Binding-site contacts:
Ligand atom C3 contacts residue CYS104 of chain 1.C at 1.9 Å (hydrophobic).
Ligand atom N2 contacts residue LEU151 of chain 1.C at 3.7 Å.
Ligand atom C20 contacts residue TYR101 of chain 1.C at 3.3 Å (hydrophobic).
Ligand atom C25 contacts residue GLY102 of chain 1.C at 3.8 Å.
Ligand atom C4 contacts residue CYS104 of chain 1.C at 2.9 Å (hydrophobic).
Ligand atom O2 contacts residue CYS104 of chain 1.C at 2.6 Å (h-bond).
Ligand atom C20 contacts residue LYS100 of chain 1.C at 3.0 Å.
Ligand atom C4 contacts residue GLU148 of chain 1.C at 3.7 Å.
Ligand atom C19 contacts residue TYR101 of chain 1.C at 3.5 Å (hydrophobic).
Ligand atom C19 contacts residue LYS100 of chain 1.C at 3.7 Å.
Ligand atom C19 contacts residue GLY102 of chain 1.C at 3.6 Å.
Ligand atom C2 contacts residue ASP107 of chain 1.C at 3.7 Å.
Ligand atom C19 contacts residue LEU24 of chain 1.C at 3.7 Å (hydrophobic).
Ligand atom N3 contacts residue GLY102 of chain 1.C at 3.7 Å.
Ligand atom N6 contacts residue LYS100 of chain 1.C at 3.7 Å.
Ligand atom N6 contacts residue GLY102 of chain 1.C at 3.5 Å (h-bond).
Ligand atom O1 contacts residue ALA45 of chain 1.C at 3.7 Å.
Ligand atom C1 contacts residue ASP107 of chain 1.C at 3.6 Å.
Ligand atom C5 contacts residue CYS104 of chain 1.C at 3.3 Å (hydrophobic).
Ligand atom N1 contacts residue ASP107 of chain 1.C at 2.8 Å (salt-bridge).
Ligand atom C2 contacts residue CYS104 of chain 1.C at 3.0 Å (hydrophobic).
Ligand atom C9 contacts residue LEU24 of chain 1.C at 3.7 Å (hydrophobic).
Ligand atom O2 contacts residue PRO103 of chain 1.C at 3.5 Å.
Ligand atom C14 contacts residue ALA45 of chain 1.C at 3.6 Å (hydrophobic).
Ligand atom C20 contacts residue LEU24 of chain 1.C at 3.7 Å (hydrophobic).
Ligand atom O2 contacts residue ASP107 of chain 1.C at 3.6 Å.
Ligand atom C11 contacts residue GLY102 of chain 1.C at 3.6 Å.
Ligand atom C14 contacts residue PRO99 of chain 1.C at 3.5 Å (hydrophobic).
Ligand atom C27 contacts residue ASP107 of chain 1.C at 3.4 Å.
Ligand atom N5 contacts residue MET98 of chain 1.C at 3.2 Å.
Ligand atom N6 contacts residue LEU24 of chain 1.C at 3.6 Å.
Ligand atom C15 contacts residue MET98 of chain 1.C at 3.5 Å (hydrophobic).
Ligand atom C18 contacts residue LEU151 of chain 1.C at 3.7 Å (hydrophobic).
Ligand atom C24 contacts residue LEU24 of chain 1.C at 3.5 Å (hydrophobic).
Ligand atom O1 contacts residue TYR101 of chain 1.C at 2.8 Å (h-bond).
Ligand atom C26 contacts residue LEU151 of chain 1.C at 3.7 Å (hydrophobic).
Ligand atom C13 contacts residue LEU151 of chain 1.C at 3.7 Å (hydrophobic).
Ligand atom N1 contacts residue CYS104 of chain 1.C at 3.7 Å.
Ligand atom C3 contacts residue ASP107 of chain 1.C at 3.6 Å.
Ligand atom N6 contacts residue TYR101 of chain 1.C at 3.1 Å (h-bond).

The protein below binds the small molecule below.
Small molecule (SMILES): Cc1cc(C(=O)Nc2nc3cccc(C)c3n2[C@@H]2CCCCN(C(=O)C=CCN(C)C)C2)ccn1

Sequence of chain 1.C:
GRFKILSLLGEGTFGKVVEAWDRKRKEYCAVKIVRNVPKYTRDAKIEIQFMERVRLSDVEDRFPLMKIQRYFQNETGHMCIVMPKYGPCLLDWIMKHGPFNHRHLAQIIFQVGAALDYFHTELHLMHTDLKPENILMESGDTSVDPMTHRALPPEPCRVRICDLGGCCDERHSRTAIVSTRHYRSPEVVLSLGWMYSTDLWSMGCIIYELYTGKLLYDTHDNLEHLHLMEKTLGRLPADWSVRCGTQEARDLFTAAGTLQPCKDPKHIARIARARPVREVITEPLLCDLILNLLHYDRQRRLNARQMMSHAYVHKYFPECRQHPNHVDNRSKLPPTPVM